This small molecule binds to this protein.
Small molecule (SMILES): Nc1nc(=O)c2ncn([C@H]3C[C@H](O)[C@@H](CO[P](=O)(S)OP(=O)(O)OP(=O)(O)O)O3)c2[nH]1

Binding-site contacts:
Ligand atom O6 contacts residue GLN269 of chain 1.C at 2.8 Å (h-bond).
Ligand atom PA contacts residue MG1 of chain 1.AA at 3.6 Å.
Ligand atom S1A contacts residue ASP205 of chain 1.C at 3.4 Å (salt-bridge).
Ligand atom O2A contacts residue ASP101 of chain 1.C at 3.5 Å (salt-bridge).
Ligand atom S1A contacts residue FE1 of chain 1.Z at 2.5 Å.
Ligand atom O2G contacts residue LYS206 of chain 1.C at 2.8 Å (salt-bridge).
Ligand atom O3G contacts residue ARG260 of chain 1.C at 2.8 Å (salt-bridge).
Ligand atom O2A contacts residue MG1 of chain 1.AA at 2.7 Å.
Ligand atom S1A contacts residue ASP101 of chain 1.C at 3.3 Å (salt-bridge).
Ligand atom PG contacts residue ARG260 of chain 1.C at 3.6 Å.
Ligand atom C2' contacts residue TYR268 of chain 1.C at 3.7 Å (hydrophobic).
Ligand atom O3G contacts residue LYS206 of chain 1.C at 3.3 Å.
Ligand atom O3B contacts residue MG1 of chain 1.BA at 3.4 Å.
Ligand atom O3' contacts residue ASP213 of chain 1.C at 2.8 Å (salt-bridge).
Ligand atom C4' contacts residue ARG58 of chain 1.C at 3.6 Å.
Ligand atom C3' contacts residue TYR209 of chain 1.C at 3.5 Å (hydrophobic).
Ligand atom C5 contacts residue ALA109 of chain 1.C at 3.5 Å (hydrophobic).
Ligand atom N2 contacts residue TYR268 of chain 1.C at 3.6 Å.
Ligand atom PG contacts residue MG1 of chain 1.BA at 3.3 Å.
Ligand atom O1G contacts residue ARG260 of chain 1.C at 2.8 Å (salt-bridge).
Ligand atom C2 contacts residue TYR268 of chain 1.C at 3.5 Å (hydrophobic).
Ligand atom O2A contacts residue HIS127 of chain 1.C at 3.1 Å (h-bond).
Ligand atom O2A contacts residue ARG58 of chain 1.C at 3.6 Å.
Ligand atom N2 contacts residue LEU44 of chain 1.C at 2.8 Å (h-bond).
Ligand atom O2A contacts residue HIS104 of chain 1.C at 3.1 Å (h-bond).
Ligand atom O2B contacts residue MG1 of chain 1.BA at 1.8 Å.
Ligand atom O3A contacts residue ASP205 of chain 1.C at 3.3 Å (salt-bridge).
Ligand atom C3' contacts residue ASP213 of chain 1.C at 3.4 Å.
Ligand atom S1A contacts residue HIS61 of chain 1.C at 3.2 Å (h-bond).
Ligand atom PG contacts residue LYS206 of chain 1.C at 3.6 Å.
Ligand atom O3B contacts residue TYR209 of chain 1.C at 3.6 Å.
Ligand atom N1 contacts residue TYR268 of chain 1.C at 3.0 Å (h-bond).
Ligand atom O3' contacts residue GLN43 of chain 1.C at 3.1 Å (h-bond).
Ligand atom C6 contacts residue GLN269 of chain 1.C at 3.5 Å.
Ligand atom O4' contacts residue ARG58 of chain 1.C at 3.1 Å (salt-bridge).
Ligand atom PB contacts residue MG1 of chain 1.BA at 3.1 Å.
Ligand atom O2G contacts residue MG1 of chain 1.BA at 2.1 Å.
Ligand atom O3' contacts residue LEU44 of chain 1.C at 3.2 Å.
Ligand atom O3G contacts residue TYR209 of chain 1.C at 2.5 Å (h-bond).
Ligand atom S1A contacts residue ARG58 of chain 1.C at 3.3 Å (salt-bridge).

Sequence of chain 1.C:
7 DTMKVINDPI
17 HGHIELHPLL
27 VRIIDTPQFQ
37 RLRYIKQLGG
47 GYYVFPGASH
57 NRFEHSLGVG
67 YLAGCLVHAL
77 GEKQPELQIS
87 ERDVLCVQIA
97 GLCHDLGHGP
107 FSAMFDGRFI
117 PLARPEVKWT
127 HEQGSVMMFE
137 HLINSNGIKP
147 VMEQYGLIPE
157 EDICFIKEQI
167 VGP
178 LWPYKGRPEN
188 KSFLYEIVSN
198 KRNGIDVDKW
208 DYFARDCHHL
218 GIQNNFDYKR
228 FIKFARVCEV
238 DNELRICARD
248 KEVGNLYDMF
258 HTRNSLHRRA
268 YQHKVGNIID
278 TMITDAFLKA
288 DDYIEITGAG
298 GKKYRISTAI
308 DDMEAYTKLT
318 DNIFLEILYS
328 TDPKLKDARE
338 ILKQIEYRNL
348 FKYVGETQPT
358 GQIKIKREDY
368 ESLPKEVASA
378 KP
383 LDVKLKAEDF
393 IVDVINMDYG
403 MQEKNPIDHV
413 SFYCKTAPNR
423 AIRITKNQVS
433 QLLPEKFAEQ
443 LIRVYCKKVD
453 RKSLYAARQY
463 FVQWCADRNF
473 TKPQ